Binding-site contacts:
Ligand atom O5 contacts residue ASN151 of chain 1.C at 2.5 Å (h-bond).
Ligand atom C8 contacts residue ASN151 of chain 1.C at 3.5 Å.
Ligand atom C1 contacts residue SER92 of chain 1.C at 4.2 Å.
Ligand atom O5 contacts residue ASN91 of chain 1.C at 3.3 Å (h-bond).
Ligand atom C6 contacts residue SER92 of chain 1.C at 4.4 Å.
Ligand atom O3 contacts residue ASN151 of chain 1.C at 3.7 Å.
Ligand atom C7 contacts residue ASN151 of chain 1.C at 3.8 Å.
Ligand atom C2 contacts residue ASN151 of chain 1.C at 2.5 Å.
Ligand atom O3 contacts residue TYR88 of chain 1.C at 4.1 Å.
Ligand atom C1 contacts residue ASN151 of chain 1.C at 1.5 Å.
Ligand atom N2 contacts residue ASN151 of chain 1.C at 3.5 Å (h-bond).
Ligand atom O3 contacts residue ASN91 of chain 1.C at 3.9 Å.
Ligand atom C3 contacts residue ASN151 of chain 1.C at 3.6 Å.
Ligand atom O5 contacts residue SER92 of chain 1.C at 3.3 Å.
Ligand atom C5 contacts residue ASN151 of chain 1.C at 3.7 Å.
Ligand atom C4 contacts residue ASN151 of chain 1.C at 4.3 Å.
Ligand atom C5 contacts residue ASN91 of chain 1.C at 3.5 Å.
Ligand atom O6 contacts residue ASN91 of chain 1.C at 3.7 Å.
Ligand atom C6 contacts residue ASN91 of chain 1.C at 2.9 Å.
Ligand atom C5 contacts residue SER92 of chain 1.C at 4.4 Å.
Ligand atom C3 contacts residue ASN91 of chain 1.C at 4.5 Å.
Ligand atom C4 contacts residue ASN91 of chain 1.C at 3.8 Å.

The protein below binds the small molecule below.
Small molecule (SMILES): CC(=O)N[C@H]1[C@H](O[C@H]2[C@H](O)[C@@H](NC(C)=O)CO[C@@H]2CO)O[C@H](CO)[C@@H](O)[C@@H]1O

Sequence of chain 1.C:
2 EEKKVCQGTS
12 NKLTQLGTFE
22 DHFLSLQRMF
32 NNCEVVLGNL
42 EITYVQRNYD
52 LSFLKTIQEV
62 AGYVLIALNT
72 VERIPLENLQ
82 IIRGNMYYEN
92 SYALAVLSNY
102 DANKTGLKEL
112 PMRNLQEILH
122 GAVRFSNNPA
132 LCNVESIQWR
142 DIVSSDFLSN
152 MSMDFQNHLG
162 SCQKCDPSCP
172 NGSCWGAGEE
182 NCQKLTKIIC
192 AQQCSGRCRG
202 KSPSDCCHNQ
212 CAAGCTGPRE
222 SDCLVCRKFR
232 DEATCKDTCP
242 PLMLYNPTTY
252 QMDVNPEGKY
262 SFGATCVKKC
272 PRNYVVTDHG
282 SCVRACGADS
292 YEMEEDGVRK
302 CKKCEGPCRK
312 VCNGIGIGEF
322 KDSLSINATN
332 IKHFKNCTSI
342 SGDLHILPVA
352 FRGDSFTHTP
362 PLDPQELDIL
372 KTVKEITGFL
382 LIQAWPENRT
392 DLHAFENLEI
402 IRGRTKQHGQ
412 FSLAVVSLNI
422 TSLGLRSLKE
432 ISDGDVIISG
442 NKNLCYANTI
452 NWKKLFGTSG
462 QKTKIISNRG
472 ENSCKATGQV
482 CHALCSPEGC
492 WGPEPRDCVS